The small molecule below binds the protein below.
Small molecule (SMILES): O=C(O)COP(=O)(O)O

Binding-site contacts:
Ligand atom O2 contacts residue ASN11 of chain 1.B at 4.0 Å.
Ligand atom C1 contacts residue HIS87 of chain 1.B at 3.4 Å.
Ligand atom P contacts residue GLY227 of chain 1.B at 3.8 Å.
Ligand atom C2 contacts residue GLY226 of chain 1.B at 3.5 Å.
Ligand atom C1 contacts residue GLU159 of chain 1.B at 3.5 Å.
Ligand atom C1 contacts residue ASN11 of chain 1.B at 3.9 Å.
Ligand atom O3P contacts residue GLY226 of chain 1.B at 3.6 Å.
Ligand atom O2P contacts residue ILE164 of chain 1.B at 3.3 Å.
Ligand atom O1 contacts residue GLY226 of chain 1.B at 3.9 Å.
Ligand atom C2 contacts residue LEU224 of chain 1.B at 4.1 Å (hydrophobic).
Ligand atom C2 contacts residue GLU159 of chain 1.B at 3.6 Å.
Ligand atom O2P contacts residue SER205 of chain 1.B at 2.8 Å (h-bond).
Ligand atom C1 contacts residue GLY226 of chain 1.B at 4.0 Å.
Ligand atom P contacts residue SER205 of chain 1.B at 3.7 Å.
Ligand atom P contacts residue GLY226 of chain 1.B at 3.6 Å.
Ligand atom O4P contacts residue GLY227 of chain 1.B at 3.7 Å.
Ligand atom C2 contacts residue ILE164 of chain 1.B at 3.8 Å (hydrophobic).
Ligand atom O2 contacts residue HIS87 of chain 1.B at 2.7 Å (h-bond).
Ligand atom O3P contacts residue GLY165 of chain 1.B at 3.7 Å.
Ligand atom O1P contacts residue GLY226 of chain 1.B at 3.3 Å (h-bond).
Ligand atom O2 contacts residue GLU159 of chain 1.B at 2.6 Å (salt-bridge).
Ligand atom C1 contacts residue LYS13 of chain 1.B at 3.7 Å.
Ligand atom O3P contacts residue GLY227 of chain 1.B at 2.9 Å (h-bond).
Ligand atom O1 contacts residue LYS13 of chain 1.B at 2.8 Å (salt-bridge).
Ligand atom O4P contacts residue GLY226 of chain 1.B at 2.8 Å (h-bond).
Ligand atom O4P contacts residue VAL225 of chain 1.B at 3.8 Å.
Ligand atom O1 contacts residue ILE164 of chain 1.B at 4.1 Å.
Ligand atom C1 contacts residue ILE164 of chain 1.B at 4.0 Å (hydrophobic).
Ligand atom O1P contacts residue ILE164 of chain 1.B at 3.7 Å.
Ligand atom O2P contacts residue GLY165 of chain 1.B at 2.8 Å (h-bond).
Ligand atom O3P contacts residue LYS13 of chain 1.B at 4.1 Å.
Ligand atom C2 contacts residue LYS13 of chain 1.B at 4.1 Å.
Ligand atom O1 contacts residue HIS87 of chain 1.B at 3.4 Å (h-bond).
Ligand atom O2P contacts residue GLY204 of chain 1.B at 3.6 Å.
Ligand atom O2P contacts residue ALA163 of chain 1.B at 3.5 Å (h-bond).
Ligand atom O1P contacts residue LYS13 of chain 1.B at 3.3 Å (salt-bridge).
Ligand atom O2 contacts residue LEU224 of chain 1.B at 3.7 Å.
Ligand atom O1 contacts residue ASN11 of chain 1.B at 3.1 Å (h-bond).
Ligand atom O4P contacts residue SER205 of chain 1.B at 3.6 Å.
Ligand atom P contacts residue GLY165 of chain 1.B at 3.7 Å.

Sequence of chain 1.B:
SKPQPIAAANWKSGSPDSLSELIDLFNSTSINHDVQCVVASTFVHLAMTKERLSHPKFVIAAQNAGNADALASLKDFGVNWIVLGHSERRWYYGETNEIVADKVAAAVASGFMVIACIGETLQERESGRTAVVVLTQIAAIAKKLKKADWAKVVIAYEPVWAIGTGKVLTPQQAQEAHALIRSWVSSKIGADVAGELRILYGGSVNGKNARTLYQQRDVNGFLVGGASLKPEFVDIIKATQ